Sequence of chain 1.A:
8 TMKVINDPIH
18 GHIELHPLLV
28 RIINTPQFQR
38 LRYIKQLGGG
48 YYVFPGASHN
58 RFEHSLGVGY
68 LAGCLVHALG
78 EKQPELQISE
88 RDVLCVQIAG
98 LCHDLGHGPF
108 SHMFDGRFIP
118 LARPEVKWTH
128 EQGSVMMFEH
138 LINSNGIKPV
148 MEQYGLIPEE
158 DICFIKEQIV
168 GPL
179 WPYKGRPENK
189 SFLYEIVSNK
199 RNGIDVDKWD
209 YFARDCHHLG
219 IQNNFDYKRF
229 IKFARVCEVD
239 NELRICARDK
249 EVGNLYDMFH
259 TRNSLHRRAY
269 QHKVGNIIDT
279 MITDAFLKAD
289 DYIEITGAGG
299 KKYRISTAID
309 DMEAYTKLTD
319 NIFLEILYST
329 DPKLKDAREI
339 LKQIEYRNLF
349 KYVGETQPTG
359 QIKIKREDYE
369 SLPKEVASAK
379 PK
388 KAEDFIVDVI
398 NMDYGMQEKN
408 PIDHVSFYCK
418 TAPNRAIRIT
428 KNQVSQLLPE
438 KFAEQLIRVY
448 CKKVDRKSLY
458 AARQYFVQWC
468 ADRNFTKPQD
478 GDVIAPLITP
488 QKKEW

Sequence of chain 1.B:
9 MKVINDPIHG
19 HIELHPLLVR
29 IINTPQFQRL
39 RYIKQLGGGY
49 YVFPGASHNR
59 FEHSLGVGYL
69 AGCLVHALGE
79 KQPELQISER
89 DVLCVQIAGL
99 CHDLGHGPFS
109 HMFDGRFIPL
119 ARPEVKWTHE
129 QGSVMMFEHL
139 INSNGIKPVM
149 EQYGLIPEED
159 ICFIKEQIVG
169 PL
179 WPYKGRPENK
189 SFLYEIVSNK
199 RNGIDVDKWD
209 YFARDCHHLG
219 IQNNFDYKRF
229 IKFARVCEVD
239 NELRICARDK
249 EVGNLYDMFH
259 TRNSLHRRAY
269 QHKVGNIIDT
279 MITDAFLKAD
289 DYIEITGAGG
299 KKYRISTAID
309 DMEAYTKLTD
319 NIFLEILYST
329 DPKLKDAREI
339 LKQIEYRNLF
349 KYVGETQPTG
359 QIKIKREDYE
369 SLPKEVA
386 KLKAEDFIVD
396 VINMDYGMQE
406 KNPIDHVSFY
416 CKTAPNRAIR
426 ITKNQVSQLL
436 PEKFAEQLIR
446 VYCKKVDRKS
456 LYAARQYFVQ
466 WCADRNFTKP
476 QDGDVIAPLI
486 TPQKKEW

Sequence of chain 2.B:
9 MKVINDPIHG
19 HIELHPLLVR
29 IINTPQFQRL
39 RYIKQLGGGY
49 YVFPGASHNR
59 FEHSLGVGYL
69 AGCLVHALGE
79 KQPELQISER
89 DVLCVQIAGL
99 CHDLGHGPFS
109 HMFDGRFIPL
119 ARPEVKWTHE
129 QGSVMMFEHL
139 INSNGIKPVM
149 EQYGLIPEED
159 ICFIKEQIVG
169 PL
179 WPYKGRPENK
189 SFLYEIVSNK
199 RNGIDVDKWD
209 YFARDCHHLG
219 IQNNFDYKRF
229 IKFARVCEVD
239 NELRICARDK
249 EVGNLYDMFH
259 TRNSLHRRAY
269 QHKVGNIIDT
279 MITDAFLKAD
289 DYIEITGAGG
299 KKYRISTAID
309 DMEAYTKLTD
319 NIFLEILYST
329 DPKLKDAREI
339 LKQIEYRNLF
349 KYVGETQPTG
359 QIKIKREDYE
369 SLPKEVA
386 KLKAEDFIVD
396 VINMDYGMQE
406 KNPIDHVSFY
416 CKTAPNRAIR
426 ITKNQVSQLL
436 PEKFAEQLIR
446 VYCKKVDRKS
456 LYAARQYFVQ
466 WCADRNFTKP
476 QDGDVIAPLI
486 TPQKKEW

Binding-site contacts:
Ligand atom O2 contacts residue DTP1 of chain 1.I at 3.2 Å (h-bond).
Ligand atom O2 contacts residue ILE12 of chain 1.B at 3.2 Å.
Ligand atom P2 contacts residue MG1 of chain 1.N at 3.3 Å.
Ligand atom N3 contacts residue ARG39 of chain 1.B at 2.7 Å (salt-bridge).
Ligand atom N1 contacts residue ARG345 of chain 1.A at 3.4 Å (salt-bridge).
Ligand atom O6 contacts residue GLN36 of chain 1.B at 2.9 Å (h-bond).
Ligand atom N1 contacts residue ASN31 of chain 1.B at 2.9 Å (h-bond).
Ligand atom O6 contacts residue ARG39 of chain 1.B at 2.9 Å (salt-bridge).
Ligand atom O6 contacts residue PHE59 of chain 1.B at 3.3 Å.
Ligand atom O14 contacts residue MG1 of chain 1.N at 2.4 Å.
Ligand atom C5 contacts residue ARG345 of chain 1.A at 3.2 Å.
Ligand atom O8 contacts residue ARG345 of chain 1.A at 3.0 Å (salt-bridge).
Ligand atom O12 contacts residue MG1 of chain 1.N at 2.2 Å.
Ligand atom N2 contacts residue ARG345 of chain 1.A at 3.3 Å.
Ligand atom C10 contacts residue TYR49 of chain 1.A at 3.2 Å (hydrophobic).
Ligand atom C9 contacts residue ARG345 of chain 1.A at 3.3 Å.
Ligand atom O9 contacts residue LYS10 of chain 1.B at 3.1 Å.
Ligand atom O12 contacts residue DTP1 of chain 1.I at 2.5 Å (h-bond).
Ligand atom O1 contacts residue LYS10 of chain 1.B at 2.8 Å (salt-bridge).
Ligand atom C7 contacts residue ARG345 of chain 1.A at 3.1 Å.
Ligand atom C8 contacts residue DTP1 of chain 1.I at 3.4 Å.
Ligand atom O15 contacts residue LYS417 of chain 2.B at 2.9 Å (salt-bridge).
Ligand atom C1 contacts residue VAL50 of chain 1.A at 3.2 Å (hydrophobic).
Ligand atom O1 contacts residue ASN31 of chain 1.B at 2.7 Å (h-bond).
Ligand atom O15 contacts residue LYS349 of chain 1.A at 2.8 Å (salt-bridge).
Ligand atom C10 contacts residue ILE12 of chain 1.B at 3.3 Å (hydrophobic).
Ligand atom N3 contacts residue TYR49 of chain 1.A at 3.4 Å (h-bond).
Ligand atom O2 contacts residue VAL11 of chain 1.B at 2.8 Å (h-bond).
Ligand atom O5 contacts residue ARG345 of chain 1.A at 2.8 Å (salt-bridge).
Ligand atom O7 contacts residue VAL272 of chain 1.A at 3.4 Å.
Ligand atom C7 contacts residue ARG39 of chain 1.B at 3.4 Å.
Ligand atom O3 contacts residue VAL11 of chain 1.B at 3.3 Å (h-bond).
Ligand atom O9 contacts residue MG1 of chain 1.N at 2.2 Å.
Ligand atom O9 contacts residue DTP1 of chain 1.I at 3.1 Å (h-bond).
Ligand atom C10 contacts residue VAL50 of chain 1.A at 3.4 Å (hydrophobic).
Ligand atom N4 contacts residue ILE12 of chain 1.B at 3.4 Å.
Ligand atom O3 contacts residue DTP1 of chain 1.I at 2.8 Å (h-bond).
Ligand atom O4 contacts residue ARG345 of chain 1.A at 2.9 Å (salt-bridge).
Ligand atom O14 contacts residue DTP1 of chain 1.I at 2.8 Å (h-bond).
Ligand atom O14 contacts residue LYS417 of chain 2.B at 2.9 Å (salt-bridge).

This protein binds this small molecule.
Small molecule (SMILES): O=c1[nH]c(=O)c2ncn([C@@H]3O[C@H](COP(=O)(O)OP(=O)(O)OP(=O)(O)O)[C@@H](O)[C@H]3O)c2[nH]1